Sequence of chain 1.B:
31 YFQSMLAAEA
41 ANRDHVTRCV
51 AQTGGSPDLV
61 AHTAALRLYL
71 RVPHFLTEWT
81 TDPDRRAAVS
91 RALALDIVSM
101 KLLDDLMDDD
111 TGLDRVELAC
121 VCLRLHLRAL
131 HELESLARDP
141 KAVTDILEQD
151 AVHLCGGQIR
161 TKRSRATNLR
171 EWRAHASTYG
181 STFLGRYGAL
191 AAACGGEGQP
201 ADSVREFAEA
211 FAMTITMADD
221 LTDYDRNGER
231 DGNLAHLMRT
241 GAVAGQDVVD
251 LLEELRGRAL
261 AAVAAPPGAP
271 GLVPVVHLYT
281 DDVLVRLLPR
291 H

A small-molecule ligand and the protein it binds are described below.
Small molecule (SMILES): CC(C)=CCC/C(C)=C/CO[P](=O)(O)OP(=O)(O)O

Sequence of chain 1.C:
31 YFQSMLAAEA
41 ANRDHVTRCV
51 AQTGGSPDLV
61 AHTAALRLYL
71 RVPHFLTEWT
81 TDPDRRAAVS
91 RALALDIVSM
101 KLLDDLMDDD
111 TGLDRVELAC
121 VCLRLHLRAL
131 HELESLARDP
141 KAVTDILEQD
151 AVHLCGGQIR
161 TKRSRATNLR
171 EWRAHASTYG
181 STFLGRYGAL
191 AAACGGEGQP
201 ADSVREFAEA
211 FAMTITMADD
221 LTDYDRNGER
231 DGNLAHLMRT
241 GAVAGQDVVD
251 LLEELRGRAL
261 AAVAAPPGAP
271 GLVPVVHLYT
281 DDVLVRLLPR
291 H

Binding-site contacts:
Ligand atom C9 contacts residue CYS120 of chain 1.B at 4.3 Å (hydrophobic).
Ligand atom C6 contacts residue ASP104 of chain 1.C at 3.5 Å.
Ligand atom C6 contacts residue GLN158 of chain 1.C at 3.5 Å.
Ligand atom O3B contacts residue LYS162 of chain 1.C at 4.2 Å.
Ligand atom C2 contacts residue PHE183 of chain 1.C at 3.5 Å (hydrophobic).
Ligand atom C3 contacts residue TYR179 of chain 1.C at 4.3 Å (hydrophobic).
Ligand atom O1 contacts residue ASP104 of chain 1.C at 3.0 Å (salt-bridge).
Ligand atom O1A contacts residue TYR69 of chain 1.C at 2.8 Å (h-bond).
Ligand atom C9 contacts residue GLN158 of chain 1.C at 3.3 Å.
Ligand atom O2B contacts residue ASP219 of chain 1.C at 3.3 Å (salt-bridge).
Ligand atom O1A contacts residue ASP219 of chain 1.C at 3.8 Å.
Ligand atom O1B contacts residue ASP108 of chain 1.C at 3.0 Å (salt-bridge).
Ligand atom PA contacts residue ASP104 of chain 1.C at 4.1 Å.
Ligand atom C10 contacts residue CYS155 of chain 1.C at 3.9 Å (hydrophobic).
Ligand atom O1 contacts residue TYR69 of chain 1.C at 3.4 Å (h-bond).
Ligand atom C1 contacts residue ASP104 of chain 1.C at 3.7 Å.
Ligand atom C5 contacts residue PHE183 of chain 1.C at 3.7 Å (hydrophobic).
Ligand atom O2B contacts residue ASP223 of chain 1.C at 3.6 Å (salt-bridge).
Ligand atom O3A contacts residue ASP108 of chain 1.C at 4.4 Å.
Ligand atom O3A contacts residue LYS101 of chain 1.C at 4.3 Å.
Ligand atom C7 contacts residue GLN158 of chain 1.C at 4.1 Å.
Ligand atom O3A contacts residue ASP104 of chain 1.C at 4.0 Å.
Ligand atom O1 contacts residue LYS101 of chain 1.C at 3.7 Å.
Ligand atom C10 contacts residue LEU154 of chain 1.C at 3.7 Å (hydrophobic).
Ligand atom C5 contacts residue ASP104 of chain 1.C at 3.5 Å.
Ligand atom C3 contacts residue ASP104 of chain 1.C at 3.0 Å.
Ligand atom O3B contacts residue ASP108 of chain 1.C at 3.4 Å (salt-bridge).
Ligand atom C1 contacts residue LYS101 of chain 1.C at 4.4 Å.
Ligand atom C4 contacts residue ASP104 of chain 1.C at 3.1 Å.
Ligand atom PB contacts residue ASP108 of chain 1.C at 3.8 Å.
Ligand atom C4 contacts residue GLN158 of chain 1.C at 3.2 Å.
Ligand atom PA contacts residue TYR69 of chain 1.C at 3.8 Å.
Ligand atom C10 contacts residue LEU123 of chain 1.B at 3.8 Å (hydrophobic).
Ligand atom C2 contacts residue ASP104 of chain 1.C at 3.2 Å.
Ligand atom C3 contacts residue PHE183 of chain 1.C at 4.0 Å (hydrophobic).
Ligand atom C3 contacts residue GLN158 of chain 1.C at 4.3 Å.
Ligand atom C1 contacts residue TYR69 of chain 1.C at 3.5 Å (hydrophobic).
Ligand atom C8 contacts residue GLN158 of chain 1.C at 4.0 Å.
Ligand atom C9 contacts residue MET107 of chain 1.C at 3.3 Å (hydrophobic).
Ligand atom C4 contacts residue TYR179 of chain 1.C at 4.1 Å (hydrophobic).